Binding-site contacts:
Ligand atom C contacts residue PHE159 of chain 1.D at 4.2 Å (hydrophobic).
Ligand atom O contacts residue ARG65 of chain 1.E at 3.2 Å (salt-bridge).
Ligand atom OXT contacts residue TYR202 of chain 1.D at 4.0 Å.
Ligand atom CA contacts residue PHE207 of chain 1.D at 4.3 Å (hydrophobic).
Ligand atom C contacts residue PHE63 of chain 1.E at 3.7 Å (hydrophobic).
Ligand atom CA contacts residue PHE63 of chain 1.E at 4.2 Å (hydrophobic).
Ligand atom CA contacts residue LEU117 of chain 1.E at 3.8 Å (hydrophobic).
Ligand atom CA contacts residue PHE159 of chain 1.D at 3.1 Å (hydrophobic).
Ligand atom C contacts residue LEU117 of chain 1.E at 4.1 Å (hydrophobic).
Ligand atom OXT contacts residue SER129 of chain 1.E at 4.2 Å.
Ligand atom O contacts residue PHE159 of chain 1.D at 3.7 Å.
Ligand atom C contacts residue THR204 of chain 1.D at 3.6 Å.
Ligand atom N contacts residue PHE207 of chain 1.D at 3.4 Å.
Ligand atom CA contacts residue THR204 of chain 1.D at 4.2 Å.
Ligand atom OXT contacts residue ARG65 of chain 1.E at 3.0 Å (salt-bridge).
Ligand atom N contacts residue PHE63 of chain 1.E at 4.4 Å.
Ligand atom O contacts residue LEU117 of chain 1.E at 4.4 Å.
Ligand atom O contacts residue THR204 of chain 1.D at 4.4 Å.
Ligand atom N contacts residue TYR202 of chain 1.D at 3.5 Å.
Ligand atom O contacts residue PHE63 of chain 1.E at 3.6 Å.
Ligand atom N contacts residue THR204 of chain 1.D at 3.8 Å.
Ligand atom OXT contacts residue THR204 of chain 1.D at 2.6 Å (h-bond).
Ligand atom N contacts residue LEU117 of chain 1.E at 4.4 Å.
Ligand atom C contacts residue SER129 of chain 1.E at 3.5 Å.
Ligand atom N contacts residue PHE159 of chain 1.D at 3.2 Å (h-bond).
Ligand atom C contacts residue ARG65 of chain 1.E at 3.8 Å.
Ligand atom O contacts residue SER129 of chain 1.E at 2.4 Å (h-bond).
Ligand atom CA contacts residue SER129 of chain 1.E at 4.5 Å.
Ligand atom OXT contacts residue PHE63 of chain 1.E at 3.9 Å.

This small molecule binds to this protein.
Small molecule (SMILES): NCC(=O)O

Sequence of chain 1.E:
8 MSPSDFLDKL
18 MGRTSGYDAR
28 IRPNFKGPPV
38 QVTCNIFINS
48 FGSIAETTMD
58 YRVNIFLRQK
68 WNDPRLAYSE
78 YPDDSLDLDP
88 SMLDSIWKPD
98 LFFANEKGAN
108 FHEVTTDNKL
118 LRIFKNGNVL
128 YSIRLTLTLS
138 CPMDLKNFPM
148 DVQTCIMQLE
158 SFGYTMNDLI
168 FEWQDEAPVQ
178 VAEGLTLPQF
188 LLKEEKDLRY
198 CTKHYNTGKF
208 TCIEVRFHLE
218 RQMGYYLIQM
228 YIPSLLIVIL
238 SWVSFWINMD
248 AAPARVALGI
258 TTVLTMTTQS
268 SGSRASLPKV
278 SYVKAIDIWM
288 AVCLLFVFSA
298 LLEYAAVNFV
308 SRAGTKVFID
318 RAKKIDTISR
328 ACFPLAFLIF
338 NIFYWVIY

Sequence of chain 1.D:
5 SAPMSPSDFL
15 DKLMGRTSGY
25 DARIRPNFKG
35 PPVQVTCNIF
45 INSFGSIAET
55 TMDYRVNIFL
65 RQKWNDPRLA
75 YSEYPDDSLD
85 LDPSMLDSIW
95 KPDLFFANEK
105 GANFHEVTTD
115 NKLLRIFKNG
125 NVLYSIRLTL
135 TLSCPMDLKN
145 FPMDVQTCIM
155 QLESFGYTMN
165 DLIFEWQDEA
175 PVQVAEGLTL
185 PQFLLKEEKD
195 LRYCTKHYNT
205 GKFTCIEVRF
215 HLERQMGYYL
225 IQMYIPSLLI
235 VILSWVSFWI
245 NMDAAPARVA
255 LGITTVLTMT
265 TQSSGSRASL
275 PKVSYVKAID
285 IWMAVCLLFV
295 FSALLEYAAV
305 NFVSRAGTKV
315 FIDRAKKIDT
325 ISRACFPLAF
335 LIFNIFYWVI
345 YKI